Sequence of chain 1.C:
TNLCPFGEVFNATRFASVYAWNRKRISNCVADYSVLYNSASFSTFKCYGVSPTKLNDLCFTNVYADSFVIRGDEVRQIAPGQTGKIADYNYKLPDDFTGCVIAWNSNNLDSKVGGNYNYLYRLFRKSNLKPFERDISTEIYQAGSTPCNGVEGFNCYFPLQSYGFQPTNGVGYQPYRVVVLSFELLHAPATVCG

A small-molecule ligand and the protein it binds are described below.
Small molecule (SMILES): CC(=O)N[C@@H]1[C@@H](O)[C@H](O)[C@@H](CO)O[C@H]1O

Binding-site contacts:
Ligand atom C1 contacts residue ASN328 of chain 1.C at 1.5 Å.
Ligand atom C5 contacts residue ASN328 of chain 1.C at 3.7 Å.
Ligand atom O5 contacts residue ASN328 of chain 1.C at 2.4 Å (h-bond).
Ligand atom C8 contacts residue PHE323 of chain 1.C at 4.4 Å (hydrophobic).
Ligand atom C3 contacts residue ASN328 of chain 1.C at 3.8 Å.
Ligand atom C4 contacts residue ASN328 of chain 1.C at 4.3 Å.
Ligand atom O7 contacts residue LEU353 of chain 1.C at 3.6 Å.
Ligand atom C8 contacts residue GLY324 of chain 1.C at 3.9 Å.
Ligand atom C2 contacts residue ASN328 of chain 1.C at 2.5 Å.
Ligand atom C7 contacts residue ASN328 of chain 1.C at 3.6 Å.
Ligand atom O7 contacts residue PHE327 of chain 1.C at 3.4 Å.
Ligand atom N2 contacts residue ASN328 of chain 1.C at 2.9 Å (h-bond).
Ligand atom O7 contacts residue ASN328 of chain 1.C at 4.4 Å.
Ligand atom C8 contacts residue ASN328 of chain 1.C at 3.8 Å.
Ligand atom C7 contacts residue GLY324 of chain 1.C at 4.5 Å.
Ligand atom C7 contacts residue PHE327 of chain 1.C at 4.2 Å (hydrophobic).